Sequence of chain 1.C:
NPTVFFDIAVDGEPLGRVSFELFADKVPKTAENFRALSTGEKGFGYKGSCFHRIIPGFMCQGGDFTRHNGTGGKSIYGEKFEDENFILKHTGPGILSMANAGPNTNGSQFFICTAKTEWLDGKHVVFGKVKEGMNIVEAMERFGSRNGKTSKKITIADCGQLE

A small-molecule ligand and the protein it binds are described below.
Small molecule (SMILES): CC(C)[C@H](NC(=O)[C@H](Cc1cnc[nH]1)NC(=O)[C@H](CS)NC(=O)[C@H](CC(=O)O)NC(=O)[C@H](CCC(N)=O)NC(=O)[C@H](CC(N)=O)NC(=O)[C@H](C)NC(=O)[C@@H]1CCCN1)C(=O)N[C@@H](C)C(=O)N[C@@H](C)C(=O)N[C@@H](CC1=c2ccccc2=NC1)C(=O)N[C@@H](Cc1cnc[nH]1)C(=O)N[C@@H](CS)C(=O)N[C@@H](CC1=c2ccccc2=NC1)C(=O)N[C@@H](CCC(N)=O)C(=O)N[C@H](C=O)CCCN=C(N)N

Binding-site contacts:
Ligand atom CA contacts residue NH21 of chain 1.W at 2.6 Å.
Ligand atom O contacts residue GLN64 of chain 1.C at 3.1 Å (h-bond).
Ligand atom C contacts residue ASN103 of chain 1.C at 3.4 Å.
Ligand atom CD1 contacts residue TRP122 of chain 1.C at 3.3 Å (hydrophobic).
Ligand atom CB contacts residue HIS127 of chain 1.C at 3.5 Å.
Ligand atom ND2 contacts residue EDO1 of chain 1.M at 3.3 Å (h-bond).
Ligand atom OD1 contacts residue GLY73 of chain 1.C at 3.5 Å (h-bond).
Ligand atom O contacts residue NH21 of chain 1.W at 3.4 Å (h-bond).
Ligand atom CA contacts residue ASN103 of chain 1.C at 3.4 Å.
Ligand atom C contacts residue NH21 of chain 1.W at 3.2 Å.
Ligand atom SG contacts residue GLY105 of chain 1.C at 3.5 Å (h-bond).
Ligand atom CG contacts residue EDO1 of chain 1.M at 3.3 Å.
Ligand atom SG contacts residue WHL1 of chain 1.X at 1.8 Å.
Ligand atom C contacts residue NH21 of chain 1.W at 1.4 Å.
Ligand atom CG contacts residue TRP122 of chain 1.C at 3.4 Å (hydrophobic).
Ligand atom CE1 contacts residue GLN64 of chain 1.C at 3.1 Å.
Ligand atom O contacts residue PHE61 of chain 1.C at 3.5 Å.
Ligand atom O contacts residue NH21 of chain 1.W at 2.3 Å (h-bond).
Ligand atom NE2 contacts residue GLN64 of chain 1.C at 3.0 Å (h-bond).
Ligand atom N contacts residue NH21 of chain 1.W at 2.8 Å (h-bond).
Ligand atom CD2 contacts residue TRP122 of chain 1.C at 3.3 Å (hydrophobic).
Ligand atom CB contacts residue WHL1 of chain 1.X at 3.2 Å.
Ligand atom N contacts residue HIS127 of chain 1.C at 3.4 Å (h-bond).
Ligand atom CA contacts residue GLY73 of chain 1.C at 3.5 Å.
Ligand atom OD1 contacts residue EDO1 of chain 1.M at 2.4 Å (h-bond).
Ligand atom O contacts residue NH21 of chain 1.W at 3.2 Å (h-bond).
Ligand atom CH2 contacts residue ILE58 of chain 1.C at 3.4 Å (hydrophobic).
Ligand atom CB contacts residue WHL1 of chain 1.X at 2.7 Å.
Ligand atom OE1 contacts residue GLN112 of chain 1.C at 3.5 Å.
Ligand atom SG contacts residue ALA104 of chain 1.C at 3.4 Å.
Ligand atom N contacts residue ASN103 of chain 1.C at 3.4 Å (h-bond).
Ligand atom CE2 contacts residue TRP122 of chain 1.C at 3.5 Å (hydrophobic).
Ligand atom N contacts residue GLY73 of chain 1.C at 3.2 Å (h-bond).
Ligand atom NE2 contacts residue GLN112 of chain 1.C at 3.2 Å (h-bond).
Ligand atom O contacts residue THR74 of chain 1.C at 3.4 Å.
Ligand atom CA contacts residue HIS127 of chain 1.C at 3.5 Å.
Ligand atom CD contacts residue GLN112 of chain 1.C at 3.4 Å.
Ligand atom O contacts residue EDO1 of chain 1.M at 3.5 Å (h-bond).
Ligand atom NE2 contacts residue GLY75 of chain 1.C at 3.2 Å (h-bond).
Ligand atom CB contacts residue NH21 of chain 1.W at 3.4 Å.